Binding-site contacts:
Ligand atom O01 contacts residue LEU243 of chain 1.A at 3.4 Å.
Ligand atom C03 contacts residue LEU228 of chain 1.A at 3.8 Å (hydrophobic).
Ligand atom O11 contacts residue ARG97 of chain 1.A at 2.7 Å (salt-bridge).
Ligand atom O11 contacts residue LEU90 of chain 1.A at 4.0 Å.
Ligand atom F20 contacts residue HIS227 of chain 1.A at 2.9 Å.
Ligand atom C22 contacts residue LEU228 of chain 1.A at 3.8 Å (hydrophobic).
Ligand atom C08 contacts residue LEU49 of chain 1.A at 4.0 Å (hydrophobic).
Ligand atom O11 contacts residue GLU56 of chain 1.A at 2.4 Å (salt-bridge).
Ligand atom C21 contacts residue LEU228 of chain 1.A at 3.4 Å (hydrophobic).
Ligand atom C10 contacts residue GLU56 of chain 1.A at 3.2 Å.
Ligand atom C08 contacts residue ALA53 of chain 1.A at 3.8 Å (hydrophobic).
Ligand atom F20 contacts residue MET124 of chain 1.A at 3.4 Å.
Ligand atom C10 contacts residue ARG97 of chain 1.A at 3.9 Å.
Ligand atom C12 contacts residue LEU90 of chain 1.A at 3.5 Å (hydrophobic).
Ligand atom C10 contacts residue LEU90 of chain 1.A at 4.0 Å (hydrophobic).
Ligand atom C19 contacts residue HIS227 of chain 1.A at 3.8 Å.
Ligand atom O14 contacts residue MET91 of chain 1.A at 3.5 Å.
Ligand atom C19 contacts residue MET124 of chain 1.A at 3.6 Å (hydrophobic).
Ligand atom O01 contacts residue THR50 of chain 1.A at 2.6 Å (h-bond).
Ligand atom C19 contacts residue ILE127 of chain 1.A at 3.7 Å (hydrophobic).
Ligand atom C23 contacts residue ALA53 of chain 1.A at 3.5 Å (hydrophobic).
Ligand atom C18 contacts residue ILE127 of chain 1.A at 3.7 Å (hydrophobic).
Ligand atom C21 contacts residue GLY224 of chain 1.A at 3.8 Å.
Ligand atom O14 contacts residue LEU94 of chain 1.A at 3.7 Å.
Ligand atom C13 contacts residue PHE107 of chain 1.A at 4.1 Å (hydrophobic).
Ligand atom O01 contacts residue LEU228 of chain 1.A at 3.9 Å.
Ligand atom C02 contacts residue THR50 of chain 1.A at 3.5 Å.
Ligand atom F20 contacts residue GLY224 of chain 1.A at 4.0 Å.
Ligand atom C23 contacts residue LEU87 of chain 1.A at 4.0 Å (hydrophobic).
Ligand atom C24 contacts residue LEU228 of chain 1.A at 3.8 Å (hydrophobic).
Ligand atom C02 contacts residue LEU228 of chain 1.A at 3.7 Å (hydrophobic).
Ligand atom C12 contacts residue LEU94 of chain 1.A at 3.9 Å (hydrophobic).
Ligand atom C03 contacts residue MET46 of chain 1.A at 3.6 Å (hydrophobic).
Ligand atom F20 contacts residue ILE127 of chain 1.A at 2.9 Å.
Ligand atom C24 contacts residue ALA53 of chain 1.A at 3.4 Å (hydrophobic).
Ligand atom C09 contacts residue GLU56 of chain 1.A at 3.2 Å.
Ligand atom C04 contacts residue LEU49 of chain 1.A at 3.5 Å (hydrophobic).
Ligand atom C03 contacts residue LEU49 of chain 1.A at 3.7 Å (hydrophobic).
Ligand atom C18 contacts residue MET124 of chain 1.A at 3.3 Å (hydrophobic).
Ligand atom C03 contacts residue THR50 of chain 1.A at 3.7 Å.

A protein and the small-molecule ligand that binds it are described below.
Small molecule (SMILES): Oc1ccc(/C(=N\c2ccc(F)cc2)c2ccc(O)cc2O)cc1

Sequence of chain 1.A:
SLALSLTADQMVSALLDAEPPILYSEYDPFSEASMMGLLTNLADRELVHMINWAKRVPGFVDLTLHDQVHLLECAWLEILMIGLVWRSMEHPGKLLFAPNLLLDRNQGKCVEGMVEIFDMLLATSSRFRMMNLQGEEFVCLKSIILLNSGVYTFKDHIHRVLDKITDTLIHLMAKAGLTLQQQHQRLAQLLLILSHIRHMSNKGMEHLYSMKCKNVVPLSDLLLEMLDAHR